Binding-site contacts:
Ligand atom C4 contacts residue TRP363 of chain 1.A at 4.4 Å (hydrophobic).
Ligand atom O6 contacts residue TRP320 of chain 1.A at 3.4 Å.
Ligand atom O3 contacts residue ASP359 of chain 1.A at 2.8 Å (salt-bridge).
Ligand atom C2 contacts residue TRP115 of chain 1.A at 4.3 Å (hydrophobic).
Ligand atom O6 contacts residue ALA368 of chain 1.A at 4.2 Å.
Ligand atom C3 contacts residue TRP347 of chain 1.A at 4.2 Å (hydrophobic).
Ligand atom O2 contacts residue ASP117 of chain 1.A at 2.7 Å (salt-bridge).
Ligand atom O6 contacts residue VAL369 of chain 1.A at 3.9 Å.
Ligand atom O3 contacts residue ASP117 of chain 1.A at 3.8 Å.
Ligand atom O5 contacts residue TRP347 of chain 1.A at 4.1 Å.
Ligand atom C1 contacts residue TRP320 of chain 1.A at 4.3 Å (hydrophobic).
Ligand atom O5 contacts residue TRP320 of chain 1.A at 3.8 Å.
Ligand atom O2 contacts residue LYS120 of chain 1.A at 4.0 Å.
Ligand atom O3 contacts residue TRP115 of chain 1.A at 3.8 Å.
Ligand atom C3 contacts residue ASP359 of chain 1.A at 3.5 Å.
Ligand atom C3 contacts residue ASP117 of chain 1.A at 4.3 Å.
Ligand atom C2 contacts residue ASP359 of chain 1.A at 3.7 Å.
Ligand atom O2 contacts residue ASP359 of chain 1.A at 2.8 Å (salt-bridge).
Ligand atom C6 contacts residue ALA368 of chain 1.A at 3.7 Å (hydrophobic).
Ligand atom C5 contacts residue TRP347 of chain 1.A at 3.6 Å (hydrophobic).
Ligand atom C6 contacts residue HIS276 of chain 1.A at 3.6 Å.
Ligand atom O2 contacts residue TRP115 of chain 1.A at 4.2 Å.
Ligand atom C2 contacts residue ASP117 of chain 1.A at 3.7 Å.
Ligand atom C1 contacts residue ASP359 of chain 1.A at 4.4 Å.
Ligand atom C6 contacts residue TRP347 of chain 1.A at 3.8 Å (hydrophobic).
Ligand atom O3 contacts residue TRP363 of chain 1.A at 4.0 Å.
Ligand atom C5 contacts residue TRP115 of chain 1.A at 4.2 Å (hydrophobic).
Ligand atom O6 contacts residue TRP363 of chain 1.A at 3.7 Å.
Ligand atom C3 contacts residue LYS120 of chain 1.A at 4.2 Å.
Ligand atom O3 contacts residue TRP347 of chain 1.A at 3.9 Å.
Ligand atom O6 contacts residue TRP347 of chain 1.A at 3.4 Å (h-bond).
Ligand atom O3 contacts residue LYS120 of chain 1.A at 2.9 Å (salt-bridge).
Ligand atom C1 contacts residue TRP115 of chain 1.A at 4.0 Å (hydrophobic).
Ligand atom C6 contacts residue TRP320 of chain 1.A at 4.4 Å (hydrophobic).
Ligand atom C4 contacts residue TRP347 of chain 1.A at 3.7 Å (hydrophobic).
Ligand atom C4 contacts residue TRP115 of chain 1.A at 4.4 Å (hydrophobic).
Ligand atom C5 contacts residue TRP320 of chain 1.A at 4.3 Å (hydrophobic).
Ligand atom C1 contacts residue TRP347 of chain 1.A at 4.0 Å (hydrophobic).
Ligand atom C3 contacts residue TRP115 of chain 1.A at 3.6 Å (hydrophobic).
Ligand atom O6 contacts residue HIS276 of chain 1.A at 2.6 Å.

Sequence of chain 1.A:
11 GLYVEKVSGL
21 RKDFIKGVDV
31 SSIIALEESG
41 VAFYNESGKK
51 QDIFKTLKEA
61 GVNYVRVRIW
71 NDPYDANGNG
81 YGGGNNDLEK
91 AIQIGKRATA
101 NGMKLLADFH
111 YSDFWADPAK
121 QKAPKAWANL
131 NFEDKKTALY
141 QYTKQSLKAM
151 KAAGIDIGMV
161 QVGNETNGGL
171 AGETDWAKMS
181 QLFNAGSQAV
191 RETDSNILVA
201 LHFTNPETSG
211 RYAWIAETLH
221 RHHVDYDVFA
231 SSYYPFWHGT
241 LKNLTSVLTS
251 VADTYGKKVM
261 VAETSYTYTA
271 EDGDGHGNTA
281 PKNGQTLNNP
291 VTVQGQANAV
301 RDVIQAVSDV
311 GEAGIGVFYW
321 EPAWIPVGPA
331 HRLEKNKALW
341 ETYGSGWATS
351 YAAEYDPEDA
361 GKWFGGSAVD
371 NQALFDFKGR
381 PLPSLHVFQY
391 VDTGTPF

A protein and the small-molecule ligand that binds it are described below.
Small molecule (SMILES): OC[C@H]1O[C@@H](O[C@@H]2[C@H](O)[C@@H](O)[C@H](O)O[C@@H]2CO)[C@H](O)[C@@H](O)[C@H]1O